The small molecule below binds the protein below.
Small molecule (SMILES): CC(=O)N[C@H]1[C@H](O[C@H]2[C@H](O)[C@@H](NC(C)=O)CO[C@@H]2CO)O[C@H](CO)[C@@H](O)[C@@H]1O

Binding-site contacts:
Ligand atom C2 contacts residue ASN19 of chain 36.Y at 3.4 Å.
Ligand atom O7 contacts residue ASN19 of chain 36.Y at 4.4 Å.
Ligand atom C8 contacts residue TYR17 of chain 36.Y at 4.0 Å (hydrophobic).
Ligand atom C1 contacts residue ASN19 of chain 36.Y at 1.9 Å.
Ligand atom C4 contacts residue ASN19 of chain 36.Y at 4.5 Å.
Ligand atom C6 contacts residue ASN19 of chain 36.Y at 4.1 Å.
Ligand atom C5 contacts residue ASN19 of chain 36.Y at 3.3 Å.
Ligand atom O5 contacts residue ASN19 of chain 36.Y at 2.2 Å (h-bond).
Ligand atom O6 contacts residue ASN19 of chain 36.Y at 4.4 Å.
Ligand atom C3 contacts residue ASN19 of chain 36.Y at 4.4 Å.
Ligand atom N2 contacts residue ASN19 of chain 36.Y at 4.0 Å.

Sequence of chain 36.Y:
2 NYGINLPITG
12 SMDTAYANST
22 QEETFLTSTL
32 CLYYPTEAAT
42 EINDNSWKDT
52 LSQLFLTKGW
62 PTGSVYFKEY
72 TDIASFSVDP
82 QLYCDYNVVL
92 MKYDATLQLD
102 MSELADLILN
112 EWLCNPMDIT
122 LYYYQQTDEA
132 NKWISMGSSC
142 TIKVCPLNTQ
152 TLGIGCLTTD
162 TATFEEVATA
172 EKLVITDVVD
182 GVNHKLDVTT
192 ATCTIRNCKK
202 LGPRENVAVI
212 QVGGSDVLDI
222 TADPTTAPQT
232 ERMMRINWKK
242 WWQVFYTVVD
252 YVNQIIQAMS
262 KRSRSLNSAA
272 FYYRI